Sequence of chain 1.F:
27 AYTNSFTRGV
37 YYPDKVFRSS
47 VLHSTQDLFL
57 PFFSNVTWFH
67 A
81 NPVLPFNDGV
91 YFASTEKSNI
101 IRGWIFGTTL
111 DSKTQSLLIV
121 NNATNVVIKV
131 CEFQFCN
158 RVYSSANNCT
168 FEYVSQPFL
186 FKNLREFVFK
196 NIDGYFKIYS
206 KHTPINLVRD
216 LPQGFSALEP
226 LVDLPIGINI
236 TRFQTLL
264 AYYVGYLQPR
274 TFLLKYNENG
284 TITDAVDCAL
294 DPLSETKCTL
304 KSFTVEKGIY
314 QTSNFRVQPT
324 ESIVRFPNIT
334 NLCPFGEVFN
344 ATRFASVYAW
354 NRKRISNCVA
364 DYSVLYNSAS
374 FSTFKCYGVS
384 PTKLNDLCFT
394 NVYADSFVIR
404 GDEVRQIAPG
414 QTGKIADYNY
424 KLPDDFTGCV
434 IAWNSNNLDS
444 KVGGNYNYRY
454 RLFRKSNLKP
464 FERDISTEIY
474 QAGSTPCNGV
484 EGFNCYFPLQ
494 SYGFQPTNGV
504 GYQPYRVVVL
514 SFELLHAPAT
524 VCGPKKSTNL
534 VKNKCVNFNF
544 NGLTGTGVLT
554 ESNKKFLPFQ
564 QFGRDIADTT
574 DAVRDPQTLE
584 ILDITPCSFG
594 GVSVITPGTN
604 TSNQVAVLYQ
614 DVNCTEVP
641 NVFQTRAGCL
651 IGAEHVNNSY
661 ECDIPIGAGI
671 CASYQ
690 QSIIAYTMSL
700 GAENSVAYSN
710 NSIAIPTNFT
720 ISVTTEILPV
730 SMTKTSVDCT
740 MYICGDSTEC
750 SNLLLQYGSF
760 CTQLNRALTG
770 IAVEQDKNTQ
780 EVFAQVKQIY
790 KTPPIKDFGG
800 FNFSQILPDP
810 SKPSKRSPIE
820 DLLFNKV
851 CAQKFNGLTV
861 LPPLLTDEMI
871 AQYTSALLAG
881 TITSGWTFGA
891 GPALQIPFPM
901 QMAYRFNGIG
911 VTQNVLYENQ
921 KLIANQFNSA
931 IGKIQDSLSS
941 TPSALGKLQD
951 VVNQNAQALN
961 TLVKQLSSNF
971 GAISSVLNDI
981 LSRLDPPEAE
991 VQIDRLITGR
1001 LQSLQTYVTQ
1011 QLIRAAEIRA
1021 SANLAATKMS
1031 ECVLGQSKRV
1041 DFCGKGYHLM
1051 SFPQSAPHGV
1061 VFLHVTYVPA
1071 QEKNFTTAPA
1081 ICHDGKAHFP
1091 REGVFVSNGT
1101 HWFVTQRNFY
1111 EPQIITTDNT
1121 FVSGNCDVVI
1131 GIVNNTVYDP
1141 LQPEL

Binding-site contacts:
Ligand atom C4 contacts residue ASN61 of chain 1.F at 4.3 Å.
Ligand atom O7 contacts residue ASN61 of chain 1.F at 3.1 Å (h-bond).
Ligand atom C1 contacts residue ASN61 of chain 1.F at 1.5 Å.
Ligand atom C8 contacts residue PHE59 of chain 1.F at 3.6 Å (hydrophobic).
Ligand atom C8 contacts residue ASN61 of chain 1.F at 4.4 Å.
Ligand atom C2 contacts residue ASN61 of chain 1.F at 2.5 Å.
Ligand atom C8 contacts residue SER60 of chain 1.F at 4.2 Å.
Ligand atom O5 contacts residue ASN61 of chain 1.F at 2.4 Å (h-bond).
Ligand atom N2 contacts residue ASN61 of chain 1.F at 2.9 Å (h-bond).
Ligand atom C5 contacts residue ASN61 of chain 1.F at 3.7 Å.
Ligand atom C7 contacts residue ASN61 of chain 1.F at 3.2 Å.
Ligand atom C3 contacts residue ASN61 of chain 1.F at 3.8 Å.

This protein binds this small molecule.
Small molecule (SMILES): CC(=O)N[C@@H]1[C@@H](O)[C@H](O)[C@@H](CO)O[C@H]1O